Sequence of chain 3.A:
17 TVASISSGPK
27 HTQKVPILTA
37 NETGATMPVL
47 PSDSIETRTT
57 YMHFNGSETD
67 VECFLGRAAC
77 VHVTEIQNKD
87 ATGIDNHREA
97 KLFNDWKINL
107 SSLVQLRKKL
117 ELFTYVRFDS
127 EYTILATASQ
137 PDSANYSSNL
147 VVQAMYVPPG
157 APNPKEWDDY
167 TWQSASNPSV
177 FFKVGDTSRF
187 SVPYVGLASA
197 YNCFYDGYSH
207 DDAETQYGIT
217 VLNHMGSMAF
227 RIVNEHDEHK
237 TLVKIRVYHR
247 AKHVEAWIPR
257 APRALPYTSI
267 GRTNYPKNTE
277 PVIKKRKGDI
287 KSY

Sequence of chain 3.C:
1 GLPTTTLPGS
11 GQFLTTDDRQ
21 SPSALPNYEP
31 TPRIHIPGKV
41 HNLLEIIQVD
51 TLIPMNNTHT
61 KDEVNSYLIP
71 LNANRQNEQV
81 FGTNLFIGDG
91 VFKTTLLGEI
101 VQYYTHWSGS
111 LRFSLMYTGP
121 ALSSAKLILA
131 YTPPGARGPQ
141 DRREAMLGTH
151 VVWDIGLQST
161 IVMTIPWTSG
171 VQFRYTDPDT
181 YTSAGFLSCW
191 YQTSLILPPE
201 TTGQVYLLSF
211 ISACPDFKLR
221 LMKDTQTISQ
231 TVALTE

Binding-site contacts:
Ligand atom CM3 contacts residue ASN219 of chain 3.A at 3.8 Å.
Ligand atom CM2 contacts residue TYR128 of chain 3.A at 3.4 Å (hydrophobic).
Ligand atom C2C contacts residue ILE104 of chain 3.A at 3.8 Å (hydrophobic).
Ligand atom F3 contacts residue VAL176 of chain 3.A at 3.6 Å.
Ligand atom C2A contacts residue TYR152 of chain 3.A at 3.7 Å (hydrophobic).
Ligand atom C4 contacts residue TYR197 of chain 3.A at 3.4 Å (hydrophobic).
Ligand atom CM2 contacts residue MET224 of chain 3.A at 3.5 Å (hydrophobic).
Ligand atom C1C contacts residue TYR197 of chain 3.A at 3.5 Å (hydrophobic).
Ligand atom C5B contacts residue TYR152 of chain 3.A at 3.5 Å (hydrophobic).
Ligand atom CM4 contacts residue VAL176 of chain 3.A at 3.8 Å (hydrophobic).
Ligand atom O1A contacts residue ALA24 of chain 3.C at 3.3 Å.
Ligand atom F1 contacts residue MET224 of chain 3.A at 3.6 Å.
Ligand atom C3A contacts residue PHE186 of chain 3.A at 3.7 Å (hydrophobic).
Ligand atom C6B contacts residue TYR152 of chain 3.A at 3.6 Å (hydrophobic).
Ligand atom F2 contacts residue VAL176 of chain 3.A at 2.7 Å.
Ligand atom CM6 contacts residue LEU25 of chain 3.C at 3.8 Å (hydrophobic).
Ligand atom F3 contacts residue ALA150 of chain 3.A at 2.7 Å.
Ligand atom N1A contacts residue ALA24 of chain 3.C at 3.2 Å.
Ligand atom N3A contacts residue TYR152 of chain 3.A at 3.8 Å.
Ligand atom N1A contacts residue PRO174 of chain 3.A at 3.5 Å.
Ligand atom CM6 contacts residue VAL188 of chain 3.A at 3.8 Å (hydrophobic).
Ligand atom C1C contacts residue TYR128 of chain 3.A at 3.5 Å (hydrophobic).
Ligand atom F1 contacts residue ALA150 of chain 3.A at 3.8 Å.
Ligand atom O1 contacts residue MET221 of chain 3.A at 3.7 Å.
Ligand atom F3 contacts residue TYR152 of chain 3.A at 3.6 Å.
Ligand atom F3 contacts residue PRO174 of chain 3.A at 2.9 Å.
Ligand atom C2B contacts residue ILE104 of chain 3.A at 3.8 Å (hydrophobic).
Ligand atom C3B contacts residue MET224 of chain 3.A at 3.6 Å (hydrophobic).
Ligand atom CM6 contacts residue TYR152 of chain 3.A at 3.4 Å (hydrophobic).
Ligand atom C3C contacts residue TYR128 of chain 3.A at 3.3 Å (hydrophobic).
Ligand atom F1 contacts residue PHE186 of chain 3.A at 3.8 Å.
Ligand atom CM2 contacts residue ILE104 of chain 3.A at 3.6 Å (hydrophobic).
Ligand atom F3 contacts residue SER175 of chain 3.A at 2.8 Å.
Ligand atom N3A contacts residue PHE186 of chain 3.A at 3.4 Å.
Ligand atom O1A contacts residue PRO174 of chain 3.A at 3.5 Å.
Ligand atom C2A contacts residue PHE186 of chain 3.A at 3.5 Å (hydrophobic).
Ligand atom F3 contacts residue MET151 of chain 3.A at 3.7 Å.
Ligand atom C2C contacts residue TYR128 of chain 3.A at 3.2 Å (hydrophobic).
Ligand atom CM4 contacts residue ALA150 of chain 3.A at 3.6 Å (hydrophobic).
Ligand atom C3 contacts residue LEU106 of chain 3.A at 3.8 Å (hydrophobic).

A small-molecule ligand and the protein it binds are described below.
Small molecule (SMILES): Cc1cc(CCCOc2c(C)cc(-c3noc(C(F)(F)F)n3)cc2C)on1